Binding-site contacts:
Ligand atom N contacts residue GLU44 of chain 4.A at 3.2 Å (salt-bridge).
Ligand atom CE3 contacts residue LEU41 of chain 4.A at 3.8 Å (hydrophobic).
Ligand atom CD2 contacts residue GLU45 of chain 7.A at 3.8 Å.
Ligand atom C contacts residue ASN207 of chain 7.A at 3.9 Å.
Ligand atom CD2 contacts residue VAL40 of chain 4.A at 3.6 Å (hydrophobic).
Ligand atom CA contacts residue VAL205 of chain 7.A at 3.3 Å (hydrophobic).
Ligand atom CD2 contacts residue LEU41 of chain 7.A at 3.6 Å (hydrophobic).
Ligand atom N contacts residue VAL205 of chain 7.A at 2.9 Å (h-bond).
Ligand atom CD1 contacts residue ALA206 of chain 7.A at 3.9 Å (hydrophobic).
Ligand atom CD1 contacts residue VAL40 of chain 4.A at 3.8 Å (hydrophobic).
Ligand atom C contacts residue LEU203 of chain 7.A at 3.9 Å (hydrophobic).
Ligand atom CZ contacts residue SER38 of chain 7.A at 3.3 Å.
Ligand atom O contacts residue ALA206 of chain 7.A at 3.2 Å.
Ligand atom NE1 contacts residue ASN207 of chain 7.A at 3.5 Å (h-bond).
Ligand atom NE1 contacts residue ASN74 of chain 4.A at 3.0 Å (h-bond).
Ligand atom O contacts residue ASN207 of chain 7.A at 2.7 Å (h-bond).
Ligand atom CA contacts residue GLU44 of chain 4.A at 3.7 Å.
Ligand atom CE2 contacts residue ASN207 of chain 7.A at 3.4 Å.
Ligand atom C contacts residue VAL205 of chain 7.A at 3.5 Å (hydrophobic).
Ligand atom O contacts residue LYS204 of chain 7.A at 3.7 Å.
Ligand atom CD1 contacts residue ASN74 of chain 4.A at 3.8 Å.
Ligand atom CZ2 contacts residue ASN207 of chain 7.A at 3.6 Å.
Ligand atom CE1 contacts residue ALA206 of chain 7.A at 3.8 Å (hydrophobic).
Ligand atom CA contacts residue VAL205 of chain 7.A at 3.9 Å (hydrophobic).
Ligand atom NE1 contacts residue VAL40 of chain 4.A at 3.8 Å.
Ligand atom CZ contacts residue ALA42 of chain 7.A at 3.6 Å (hydrophobic).
Ligand atom CE2 contacts residue VAL40 of chain 4.A at 3.7 Å (hydrophobic).
Ligand atom N contacts residue GLU44 of chain 4.A at 2.9 Å (salt-bridge).
Ligand atom CZ2 contacts residue ARG34 of chain 7.A at 3.7 Å.
Ligand atom CG contacts residue VAL40 of chain 4.A at 3.7 Å (hydrophobic).
Ligand atom C contacts residue GLU44 of chain 4.A at 3.8 Å.
Ligand atom O contacts residue ASN207 of chain 7.A at 3.1 Å (h-bond).
Ligand atom CZ2 contacts residue ASN74 of chain 4.A at 3.5 Å.
Ligand atom O contacts residue VAL205 of chain 7.A at 2.8 Å (h-bond).
Ligand atom O contacts residue VAL205 of chain 7.A at 3.6 Å.
Ligand atom CH2 contacts residue ARG34 of chain 7.A at 3.5 Å.
Ligand atom CE1 contacts residue SER38 of chain 7.A at 3.7 Å.
Ligand atom CD1 contacts residue ASN207 of chain 7.A at 3.5 Å.
Ligand atom CH2 contacts residue ILE37 of chain 4.A at 3.9 Å (hydrophobic).
Ligand atom CB contacts residue GLU44 of chain 4.A at 3.4 Å.

Sequence of chain 4.A:
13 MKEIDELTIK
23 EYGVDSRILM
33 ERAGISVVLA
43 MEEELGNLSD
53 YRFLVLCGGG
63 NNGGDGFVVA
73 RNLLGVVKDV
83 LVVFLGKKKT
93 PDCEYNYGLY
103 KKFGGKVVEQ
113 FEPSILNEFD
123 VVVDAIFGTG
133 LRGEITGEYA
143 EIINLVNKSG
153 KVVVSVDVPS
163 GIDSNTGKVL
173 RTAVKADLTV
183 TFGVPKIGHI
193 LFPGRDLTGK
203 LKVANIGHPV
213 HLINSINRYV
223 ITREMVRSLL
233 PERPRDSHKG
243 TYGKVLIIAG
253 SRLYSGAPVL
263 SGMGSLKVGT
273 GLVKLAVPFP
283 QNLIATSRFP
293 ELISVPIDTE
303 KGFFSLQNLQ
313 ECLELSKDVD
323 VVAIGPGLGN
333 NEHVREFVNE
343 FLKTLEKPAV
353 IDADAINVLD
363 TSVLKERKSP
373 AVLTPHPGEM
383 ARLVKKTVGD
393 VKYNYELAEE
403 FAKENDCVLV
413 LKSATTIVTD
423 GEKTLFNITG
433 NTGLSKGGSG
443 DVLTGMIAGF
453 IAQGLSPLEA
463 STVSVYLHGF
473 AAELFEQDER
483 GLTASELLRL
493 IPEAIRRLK

Sequence of chain 7.A:
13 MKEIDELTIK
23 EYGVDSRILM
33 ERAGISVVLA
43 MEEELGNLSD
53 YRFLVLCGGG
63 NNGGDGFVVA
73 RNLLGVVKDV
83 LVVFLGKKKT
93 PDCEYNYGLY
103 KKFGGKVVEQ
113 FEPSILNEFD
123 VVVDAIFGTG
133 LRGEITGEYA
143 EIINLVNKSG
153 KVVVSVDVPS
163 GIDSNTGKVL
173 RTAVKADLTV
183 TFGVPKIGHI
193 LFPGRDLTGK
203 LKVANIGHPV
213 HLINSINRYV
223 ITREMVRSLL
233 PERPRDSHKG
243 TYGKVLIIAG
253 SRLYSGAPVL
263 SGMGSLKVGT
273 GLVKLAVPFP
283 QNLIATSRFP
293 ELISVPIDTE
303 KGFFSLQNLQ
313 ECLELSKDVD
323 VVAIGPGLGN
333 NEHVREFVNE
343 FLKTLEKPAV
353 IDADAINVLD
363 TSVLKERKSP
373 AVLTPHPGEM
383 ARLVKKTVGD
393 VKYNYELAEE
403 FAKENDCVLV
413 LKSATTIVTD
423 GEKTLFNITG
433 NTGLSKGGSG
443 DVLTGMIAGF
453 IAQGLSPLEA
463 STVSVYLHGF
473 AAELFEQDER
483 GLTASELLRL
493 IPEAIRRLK

The small molecule below binds the protein below.
Small molecule (SMILES): CC(C)C[C@H](NC(=O)[C@H](CC1=c2ccccc2=NC1)NC(=O)[C@H](C)N)C(=O)N[C@@H](Cc1ccccc1)C(=O)N[C@@H](CCC(=O)O)C(=O)N[C@@H](C)C=O